Binding-site contacts:
Ligand atom C11 contacts residue PHE160 of chain 1.B at 3.3 Å (hydrophobic).
Ligand atom C53 contacts residue ASP159 of chain 1.B at 3.4 Å.
Ligand atom C12 contacts residue PHE160 of chain 1.B at 3.6 Å (hydrophobic).
Ligand atom C50 contacts residue ILE138 of chain 1.B at 2.9 Å (hydrophobic).
Ligand atom N21 contacts residue MET68 of chain 1.B at 3.3 Å (h-bond).
Ligand atom N51 contacts residue HIS139 of chain 1.B at 3.1 Å (h-bond).
Ligand atom C2 contacts residue MET96 of chain 1.B at 3.1 Å (hydrophobic).
Ligand atom C16 contacts residue MET68 of chain 1.B at 3.6 Å (hydrophobic).
Ligand atom O29 contacts residue VAL77 of chain 1.B at 3.2 Å.
Ligand atom C6 contacts residue LEU26 of chain 1.B at 3.6 Å (hydrophobic).
Ligand atom C17 contacts residue MET68 of chain 1.B at 3.5 Å (hydrophobic).
Ligand atom C14 contacts residue THR93 of chain 1.B at 3.5 Å.
Ligand atom C2 contacts residue PHE95 of chain 1.B at 3.6 Å (hydrophobic).
Ligand atom C52 contacts residue ASP159 of chain 1.B at 3.2 Å.
Ligand atom N21 contacts residue GLU64 of chain 1.B at 3.1 Å (salt-bridge).
Ligand atom C22 contacts residue ASP159 of chain 1.B at 3.4 Å.
Ligand atom C52 contacts residue HIS139 of chain 1.B at 3.2 Å.
Ligand atom C9 contacts residue PHE160 of chain 1.B at 3.6 Å (hydrophobic).
Ligand atom N3 contacts residue PHE95 of chain 1.B at 3.6 Å.
Ligand atom C18 contacts residue LYS49 of chain 1.B at 3.6 Å.
Ligand atom C19 contacts residue THR93 of chain 1.B at 3.5 Å.
Ligand atom C20 contacts residue LYS49 of chain 1.B at 3.5 Å.
Ligand atom C46 contacts residue ILE71 of chain 1.B at 3.6 Å (hydrophobic).
Ligand atom C49 contacts residue ILE138 of chain 1.B at 3.4 Å (hydrophobic).
Ligand atom N13 contacts residue THR93 of chain 1.B at 3.0 Å (h-bond).
Ligand atom O29 contacts residue ASP159 of chain 1.B at 2.9 Å (salt-bridge).
Ligand atom N10 contacts residue PHE160 of chain 1.B at 3.3 Å.
Ligand atom N3 contacts residue MET96 of chain 1.B at 2.8 Å (h-bond).
Ligand atom C25 contacts residue ASP159 of chain 1.B at 3.5 Å.
Ligand atom O29 contacts residue ALA158 of chain 1.B at 3.5 Å.
Ligand atom C54 contacts residue ILE138 of chain 1.B at 3.3 Å (hydrophobic).
Ligand atom C29 contacts residue GLU64 of chain 1.B at 3.6 Å.
Ligand atom C5 contacts residue LEU26 of chain 1.B at 3.6 Å (hydrophobic).
Ligand atom C20 contacts residue ALA47 of chain 1.B at 3.5 Å (hydrophobic).
Ligand atom N8 contacts residue ALA47 of chain 1.B at 3.5 Å.
Ligand atom C54 contacts residue HIS139 of chain 1.B at 3.4 Å.
Ligand atom C16 contacts residue GLU64 of chain 1.B at 3.6 Å.
Ligand atom C20 contacts residue ILE91 of chain 1.B at 3.5 Å (hydrophobic).
Ligand atom N51 contacts residue ILE138 of chain 1.B at 2.7 Å (h-bond).
Ligand atom C17 contacts residue GLU64 of chain 1.B at 3.4 Å.

Sequence of chain 1.B:
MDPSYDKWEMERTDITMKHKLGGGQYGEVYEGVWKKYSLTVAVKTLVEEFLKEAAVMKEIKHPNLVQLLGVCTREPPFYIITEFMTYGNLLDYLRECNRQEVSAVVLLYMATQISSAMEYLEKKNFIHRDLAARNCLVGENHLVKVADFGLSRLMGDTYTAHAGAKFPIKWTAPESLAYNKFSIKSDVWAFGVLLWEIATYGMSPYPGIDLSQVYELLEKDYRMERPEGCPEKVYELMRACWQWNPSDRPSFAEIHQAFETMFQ

A protein and the small-molecule ligand that binds it are described below.
Small molecule (SMILES): Cc1ccc(NC(=O)c2ccc(CN3CCN(C)CC3)cc2)cc1Nc1nccc(-c2cccnc2)n1